The protein below binds the small molecule below.
Small molecule (SMILES): O=c1[nH]c(=O)n([C@@H]2O[C@H](COP(=O)(O)OP(=O)(O)O[C@H]3O[C@H](CO)[C@H](O)[C@H](O)[C@H]3O)[C@@H](O)[C@H]2O)cc1-c1ccccc1

Sequence of chain 1.A:
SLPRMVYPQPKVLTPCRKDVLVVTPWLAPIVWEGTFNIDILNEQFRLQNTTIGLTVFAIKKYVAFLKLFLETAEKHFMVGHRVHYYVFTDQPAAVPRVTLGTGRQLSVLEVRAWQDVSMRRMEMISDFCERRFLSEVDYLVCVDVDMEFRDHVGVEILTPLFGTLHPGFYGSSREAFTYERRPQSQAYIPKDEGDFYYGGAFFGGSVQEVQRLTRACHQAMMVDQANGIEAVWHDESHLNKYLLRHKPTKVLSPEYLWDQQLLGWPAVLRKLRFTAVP

Binding-site contacts:
Ligand atom O6 contacts residue ASP246 of chain 1.A at 2.8 Å (salt-bridge).
Ligand atom O2' contacts residue VAL156 of chain 1.A at 3.4 Å (h-bond).
Ligand atom CBC contacts residue TYR70 of chain 1.A at 3.3 Å (hydrophobic).
Ligand atom C3 contacts residue ASP155 of chain 1.A at 3.4 Å.
Ligand atom C4 contacts residue ASP246 of chain 1.A at 3.2 Å.
Ligand atom O6 contacts residue TRP244 of chain 1.A at 3.3 Å (h-bond).
Ligand atom O2' contacts residue PHE65 of chain 1.A at 2.6 Å (h-bond).
Ligand atom OAK contacts residue ASP155 of chain 1.A at 3.5 Å (salt-bridge).
Ligand atom O3' contacts residue VAL156 of chain 1.A at 3.2 Å (h-bond).
Ligand atom C2' contacts residue PHE65 of chain 1.A at 3.4 Å (hydrophobic).
Ligand atom O6 contacts residue TRP125 of chain 1.A at 2.7 Å (h-bond).
Ligand atom OAB contacts residue PHE65 of chain 1.A at 3.3 Å (h-bond).
Ligand atom O2 contacts residue ASP155 of chain 1.A at 2.5 Å (salt-bridge).
Ligand atom C4 contacts residue ARG132 of chain 1.A at 3.4 Å.
Ligand atom OAC contacts residue TYR70 of chain 1.A at 2.5 Å (h-bond).
Ligand atom NAU contacts residue ILE67 of chain 1.A at 2.8 Å (h-bond).
Ligand atom OAL contacts residue MN1 of chain 1.B at 2.4 Å.
Ligand atom O2 contacts residue ALA212 of chain 1.A at 3.1 Å.
Ligand atom OAK contacts residue MN1 of chain 1.B at 2.2 Å.
Ligand atom O6 contacts residue HIS245 of chain 1.A at 3.1 Å.
Ligand atom O3' contacts residue ASP157 of chain 1.A at 3.0 Å (salt-bridge).
Ligand atom C3 contacts residue ARG132 of chain 1.A at 3.3 Å.
Ligand atom O4' contacts residue TRP125 of chain 1.A at 3.2 Å.
Ligand atom O4 contacts residue GLU247 of chain 1.A at 3.4 Å.
Ligand atom O3 contacts residue ARG132 of chain 1.A at 2.7 Å (salt-bridge).
Ligand atom C2 contacts residue ASP155 of chain 1.A at 3.4 Å.
Ligand atom CAP contacts residue TYR70 of chain 1.A at 3.3 Å (hydrophobic).
Ligand atom O3' contacts residue ASP155 of chain 1.A at 3.4 Å.
Ligand atom CAR contacts residue TRP125 of chain 1.A at 3.5 Å (hydrophobic).
Ligand atom C6 contacts residue TRP244 of chain 1.A at 3.4 Å (hydrophobic).
Ligand atom PBP contacts residue MN1 of chain 1.B at 3.4 Å.
Ligand atom OAK contacts residue ASP157 of chain 1.A at 3.0 Å (salt-bridge).
Ligand atom OAB contacts residue ILE67 of chain 1.A at 2.9 Å (h-bond).
Ligand atom O3 contacts residue ASP155 of chain 1.A at 2.7 Å (salt-bridge).
Ligand atom CAO contacts residue TRP125 of chain 1.A at 3.5 Å (hydrophobic).
Ligand atom O4 contacts residue ASP246 of chain 1.A at 2.9 Å (salt-bridge).
Ligand atom NAU contacts residue TYR70 of chain 1.A at 3.2 Å.
Ligand atom O3 contacts residue ALA212 of chain 1.A at 3.4 Å (h-bond).
Ligand atom C5' contacts residue TRP125 of chain 1.A at 3.5 Å (hydrophobic).
Ligand atom O3 contacts residue GLY211 of chain 1.A at 3.1 Å (h-bond).